Sequence of chain 1.R:
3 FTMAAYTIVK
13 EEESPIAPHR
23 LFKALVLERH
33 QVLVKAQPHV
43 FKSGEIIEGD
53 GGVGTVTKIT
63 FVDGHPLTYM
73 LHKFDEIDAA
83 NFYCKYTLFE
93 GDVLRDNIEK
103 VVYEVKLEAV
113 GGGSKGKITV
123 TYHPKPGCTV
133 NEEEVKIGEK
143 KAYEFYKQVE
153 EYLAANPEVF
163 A

Sequence of chain 1.Q:
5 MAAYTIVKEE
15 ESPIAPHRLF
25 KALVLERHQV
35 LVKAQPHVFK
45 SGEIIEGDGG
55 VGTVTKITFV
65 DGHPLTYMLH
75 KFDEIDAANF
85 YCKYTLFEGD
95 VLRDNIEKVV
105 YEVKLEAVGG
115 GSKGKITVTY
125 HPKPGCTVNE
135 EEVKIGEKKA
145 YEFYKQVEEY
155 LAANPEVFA

Binding-site contacts:
Ligand atom C2 contacts residue TYR145 of chain 1.Q at 4.0 Å (hydrophobic).
Ligand atom C11 contacts residue TYR145 of chain 1.Q at 3.8 Å (hydrophobic).
Ligand atom N contacts residue GLU146 of chain 1.Q at 3.4 Å.
Ligand atom O1 contacts residue LYS142 of chain 1.Q at 3.1 Å.
Ligand atom O2 contacts residue LYS142 of chain 1.Q at 3.4 Å (salt-bridge).
Ligand atom C11 contacts residue LYS142 of chain 1.Q at 4.2 Å.
Ligand atom N contacts residue LYS142 of chain 1.Q at 3.7 Å.
Ligand atom C9 contacts residue GLU146 of chain 1.Q at 4.5 Å.
Ligand atom C16 contacts residue TYR145 of chain 1.Q at 4.2 Å (hydrophobic).
Ligand atom C12 contacts residue GLU141 of chain 1.Q at 4.2 Å.
Ligand atom C10 contacts residue GLU146 of chain 1.Q at 4.0 Å.
Ligand atom C14 contacts residue TYR145 of chain 1.Q at 4.3 Å (hydrophobic).
Ligand atom C13 contacts residue LYS142 of chain 1.Q at 4.3 Å.
Ligand atom C12 contacts residue LYS142 of chain 1.Q at 3.7 Å.
Ligand atom C12 contacts residue TYR145 of chain 1.Q at 3.3 Å (hydrophobic).
Ligand atom C13 contacts residue TYR145 of chain 1.Q at 3.7 Å (hydrophobic).
Ligand atom O1 contacts residue GLU146 of chain 1.Q at 3.5 Å (salt-bridge).
Ligand atom C3 contacts residue LYS149 of chain 1.Q at 4.4 Å.
Ligand atom C12 contacts residue GLU146 of chain 1.Q at 4.5 Å.
Ligand atom N contacts residue TYR145 of chain 1.Q at 4.2 Å.
Ligand atom C14 contacts residue PHE3 of chain 1.R at 4.2 Å (hydrophobic).
Ligand atom S contacts residue LYS142 of chain 1.Q at 4.0 Å.
Ligand atom C2 contacts residue GLU146 of chain 1.Q at 3.3 Å.
Ligand atom C1 contacts residue GLU146 of chain 1.Q at 3.5 Å.
Ligand atom C15 contacts residue TYR145 of chain 1.Q at 4.4 Å (hydrophobic).
Ligand atom C3 contacts residue GLU146 of chain 1.Q at 4.1 Å.
Ligand atom C13 contacts residue GLU141 of chain 1.Q at 4.2 Å.

The protein below binds the small molecule below.
Small molecule (SMILES): O=S(=O)(O)c1cccc2cccc(Nc3ccccc3)c12